Sequence of chain 1.B:
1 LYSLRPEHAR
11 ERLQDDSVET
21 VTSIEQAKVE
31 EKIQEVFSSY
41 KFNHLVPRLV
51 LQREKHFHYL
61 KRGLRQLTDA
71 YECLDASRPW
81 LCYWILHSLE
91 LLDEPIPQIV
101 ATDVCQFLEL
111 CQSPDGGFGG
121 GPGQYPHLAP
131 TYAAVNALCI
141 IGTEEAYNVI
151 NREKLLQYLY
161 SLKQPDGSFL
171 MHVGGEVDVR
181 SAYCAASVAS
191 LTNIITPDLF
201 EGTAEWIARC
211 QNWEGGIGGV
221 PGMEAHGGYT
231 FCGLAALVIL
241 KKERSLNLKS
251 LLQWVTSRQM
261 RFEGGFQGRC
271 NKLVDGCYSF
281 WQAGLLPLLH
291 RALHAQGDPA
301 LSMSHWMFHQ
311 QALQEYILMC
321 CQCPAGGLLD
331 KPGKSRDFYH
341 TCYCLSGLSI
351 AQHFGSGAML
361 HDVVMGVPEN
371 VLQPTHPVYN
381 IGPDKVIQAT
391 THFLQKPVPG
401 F

Binding-site contacts:
Ligand atom C6 contacts residue HIS226 of chain 1.B at 3.7 Å.
Ligand atom C11 contacts residue 7361 of chain 1.E at 3.7 Å.
Ligand atom C10 contacts residue TYR339 of chain 1.B at 4.0 Å (hydrophobic).
Ligand atom O1A contacts residue 7361 of chain 1.E at 4.0 Å.
Ligand atom O2B contacts residue HIS226 of chain 1.B at 3.0 Å (h-bond).
Ligand atom C4 contacts residue TYR113 of chain 1.A at 3.9 Å (hydrophobic).
Ligand atom C8 contacts residue GLY228 of chain 1.B at 3.6 Å.
Ligand atom O3A contacts residue TYR278 of chain 1.B at 3.5 Å (h-bond).
Ligand atom C12 contacts residue TRP281 of chain 1.B at 3.5 Å (hydrophobic).
Ligand atom C7 contacts residue TYR113 of chain 1.A at 4.0 Å (hydrophobic).
Ligand atom C15 contacts residue TRP80 of chain 1.B at 4.0 Å (hydrophobic).
Ligand atom C10 contacts residue 7361 of chain 1.E at 3.6 Å.
Ligand atom C5 contacts residue TYR113 of chain 1.A at 3.3 Å (hydrophobic).
Ligand atom O1A contacts residue LYS111 of chain 1.A at 3.0 Å (salt-bridge).
Ligand atom C13 contacts residue CYS232 of chain 1.B at 3.8 Å (hydrophobic).
Ligand atom C10 contacts residue GLY228 of chain 1.B at 3.7 Å.
Ligand atom C15 contacts residue 7361 of chain 1.E at 3.9 Å.
Ligand atom O1B contacts residue TYR278 of chain 1.B at 2.7 Å (h-bond).
Ligand atom C4 contacts residue TYR229 of chain 1.B at 3.5 Å (hydrophobic).
Ligand atom O3B contacts residue ARG269 of chain 1.B at 4.0 Å.
Ligand atom O1 contacts residue 7361 of chain 1.E at 4.0 Å.
Ligand atom C10 contacts residue TRP281 of chain 1.B at 3.8 Å (hydrophobic).
Ligand atom PB contacts residue TYR278 of chain 1.B at 3.4 Å.
Ligand atom O2A contacts residue ARG269 of chain 1.B at 2.8 Å (salt-bridge).
Ligand atom C5 contacts residue 7361 of chain 1.E at 3.9 Å.
Ligand atom C14 contacts residue CYS232 of chain 1.B at 3.8 Å (hydrophobic).
Ligand atom C14 contacts residue TYR183 of chain 1.B at 3.5 Å (hydrophobic).
Ligand atom O3A contacts residue 7361 of chain 1.E at 3.9 Å.
Ligand atom C4 contacts residue TYR147 of chain 1.A at 3.7 Å (hydrophobic).
Ligand atom PB contacts residue LYS272 of chain 1.B at 3.9 Å.
Ligand atom C9 contacts residue GLY228 of chain 1.B at 3.5 Å.
Ligand atom O2B contacts residue ARG269 of chain 1.B at 2.9 Å (salt-bridge).
Ligand atom C2 contacts residue HIS226 of chain 1.B at 3.2 Å.
Ligand atom C12 contacts residue CYS232 of chain 1.B at 3.5 Å (hydrophobic).
Ligand atom C15 contacts residue ARG180 of chain 1.B at 3.8 Å.
Ligand atom C11 contacts residue TRP281 of chain 1.B at 3.9 Å (hydrophobic).
Ligand atom C1 contacts residue HIS226 of chain 1.B at 3.7 Å.
Ligand atom C5 contacts residue TYR229 of chain 1.B at 4.0 Å (hydrophobic).
Ligand atom O2B contacts residue TYR278 of chain 1.B at 3.6 Å.
Ligand atom O3B contacts residue LYS272 of chain 1.B at 2.5 Å (salt-bridge).

This small molecule binds to this protein.
Small molecule (SMILES): CC(C)=CCC/C(C)=C/CC/C(C)=C/CO[P](=O)(O)OP(=O)(O)O

Sequence of chain 1.A:
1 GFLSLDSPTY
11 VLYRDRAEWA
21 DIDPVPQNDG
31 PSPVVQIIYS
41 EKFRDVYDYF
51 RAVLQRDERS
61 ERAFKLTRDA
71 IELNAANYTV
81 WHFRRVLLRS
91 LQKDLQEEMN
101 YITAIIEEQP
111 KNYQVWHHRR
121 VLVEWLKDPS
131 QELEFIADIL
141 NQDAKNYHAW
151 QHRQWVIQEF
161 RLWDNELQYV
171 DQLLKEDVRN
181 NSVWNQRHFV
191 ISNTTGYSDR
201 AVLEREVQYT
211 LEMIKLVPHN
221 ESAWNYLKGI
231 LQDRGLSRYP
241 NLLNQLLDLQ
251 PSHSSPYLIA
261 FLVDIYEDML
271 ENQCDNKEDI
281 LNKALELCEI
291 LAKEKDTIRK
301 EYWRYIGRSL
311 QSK